Binding-site contacts:
Ligand atom O19 contacts residue PHE130 of chain 1.A at 3.3 Å.
Ligand atom C11 contacts residue LEU197 of chain 1.A at 3.6 Å (hydrophobic).
Ligand atom N18 contacts residue PHE130 of chain 1.A at 3.8 Å.
Ligand atom S14 contacts residue ZN1 of chain 1.B at 3.0 Å.
Ligand atom S14 contacts residue THR198 of chain 1.A at 3.8 Å.
Ligand atom C8 contacts residue LEU197 of chain 1.A at 3.7 Å (hydrophobic).
Ligand atom O16 contacts residue HIS94 of chain 1.A at 3.3 Å.
Ligand atom C12 contacts residue LEU197 of chain 1.A at 3.7 Å (hydrophobic).
Ligand atom N17 contacts residue HIS119 of chain 1.A at 3.5 Å (h-bond).
Ligand atom C10 contacts residue LEU197 of chain 1.A at 3.5 Å (hydrophobic).
Ligand atom C2 contacts residue PRO201 of chain 1.A at 3.2 Å (hydrophobic).
Ligand atom C4 contacts residue PHE130 of chain 1.A at 3.9 Å (hydrophobic).
Ligand atom O16 contacts residue VAL142 of chain 1.A at 3.7 Å.
Ligand atom O16 contacts residue HIS119 of chain 1.A at 3.4 Å (h-bond).
Ligand atom C9 contacts residue GLN92 of chain 1.A at 3.7 Å.
Ligand atom N17 contacts residue ZN1 of chain 1.B at 1.9 Å.
Ligand atom C12 contacts residue THR199 of chain 1.A at 3.0 Å.
Ligand atom C2 contacts residue LEU203 of chain 1.A at 3.7 Å (hydrophobic).
Ligand atom N1 contacts residue VAL134 of chain 1.A at 3.3 Å.
Ligand atom O15 contacts residue THR198 of chain 1.A at 2.9 Å (h-bond).
Ligand atom O15 contacts residue TRP208 of chain 1.A at 3.5 Å.
Ligand atom C10 contacts residue HIS94 of chain 1.A at 4.0 Å.
Ligand atom N17 contacts residue HIS94 of chain 1.A at 3.1 Å (h-bond).
Ligand atom N17 contacts residue HIS96 of chain 1.A at 3.2 Å (h-bond).
Ligand atom S14 contacts residue HIS119 of chain 1.A at 3.9 Å.
Ligand atom O15 contacts residue LEU197 of chain 1.A at 3.3 Å.
Ligand atom C10 contacts residue VAL121 of chain 1.A at 3.7 Å (hydrophobic).
Ligand atom C2 contacts residue VAL134 of chain 1.A at 3.7 Å (hydrophobic).
Ligand atom S14 contacts residue HIS94 of chain 1.A at 3.8 Å.
Ligand atom O16 contacts residue TRP208 of chain 1.A at 4.0 Å.
Ligand atom N3 contacts residue PRO201 of chain 1.A at 3.3 Å.
Ligand atom N17 contacts residue THR198 of chain 1.A at 2.9 Å (h-bond).
Ligand atom O16 contacts residue VAL121 of chain 1.A at 3.8 Å.
Ligand atom C5 contacts residue PHE130 of chain 1.A at 3.6 Å (hydrophobic).
Ligand atom C24 contacts residue PHE130 of chain 1.A at 3.5 Å (hydrophobic).
Ligand atom N3 contacts residue LEU197 of chain 1.A at 3.7 Å.
Ligand atom O16 contacts residue ZN1 of chain 1.B at 3.0 Å.
Ligand atom C13 contacts residue THR199 of chain 1.A at 3.1 Å.
Ligand atom C13 contacts residue LEU197 of chain 1.A at 3.7 Å (hydrophobic).
Ligand atom C9 contacts residue LEU197 of chain 1.A at 3.6 Å (hydrophobic).

Sequence of chain 1.A:
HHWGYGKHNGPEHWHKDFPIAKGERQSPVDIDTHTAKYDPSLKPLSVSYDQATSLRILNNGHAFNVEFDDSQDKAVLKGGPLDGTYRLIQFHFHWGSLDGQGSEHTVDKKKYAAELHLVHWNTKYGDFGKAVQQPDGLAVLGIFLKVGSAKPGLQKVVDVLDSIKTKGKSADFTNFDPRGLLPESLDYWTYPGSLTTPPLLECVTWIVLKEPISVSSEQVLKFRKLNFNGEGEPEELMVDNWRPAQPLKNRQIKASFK

This protein binds this small molecule.
Small molecule (SMILES): COc1ncnc(NCCc2ccc(S(N)(=O)=O)cc2)c1[N+](=O)[O-]